Sequence of chain 1.A:
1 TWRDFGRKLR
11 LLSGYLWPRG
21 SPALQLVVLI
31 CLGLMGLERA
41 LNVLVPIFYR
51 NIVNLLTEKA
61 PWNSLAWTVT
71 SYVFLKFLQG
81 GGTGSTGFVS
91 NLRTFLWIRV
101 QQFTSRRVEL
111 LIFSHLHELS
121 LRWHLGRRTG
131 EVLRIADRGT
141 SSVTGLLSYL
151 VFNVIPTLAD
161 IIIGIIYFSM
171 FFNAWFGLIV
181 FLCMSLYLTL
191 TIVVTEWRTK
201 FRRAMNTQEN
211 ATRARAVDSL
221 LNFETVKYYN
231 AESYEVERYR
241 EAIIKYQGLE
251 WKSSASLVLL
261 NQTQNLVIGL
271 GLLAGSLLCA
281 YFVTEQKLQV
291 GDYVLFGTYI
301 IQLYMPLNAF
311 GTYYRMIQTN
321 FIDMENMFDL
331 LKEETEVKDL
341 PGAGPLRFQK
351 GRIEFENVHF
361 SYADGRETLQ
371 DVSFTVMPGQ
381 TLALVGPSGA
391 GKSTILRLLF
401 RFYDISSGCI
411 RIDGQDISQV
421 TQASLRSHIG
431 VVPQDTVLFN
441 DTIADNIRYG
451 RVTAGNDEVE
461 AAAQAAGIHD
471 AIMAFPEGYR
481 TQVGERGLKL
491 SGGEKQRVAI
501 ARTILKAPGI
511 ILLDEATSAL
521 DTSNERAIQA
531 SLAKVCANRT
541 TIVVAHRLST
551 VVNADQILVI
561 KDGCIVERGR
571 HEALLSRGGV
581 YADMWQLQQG

Sequence of chain 1.B:
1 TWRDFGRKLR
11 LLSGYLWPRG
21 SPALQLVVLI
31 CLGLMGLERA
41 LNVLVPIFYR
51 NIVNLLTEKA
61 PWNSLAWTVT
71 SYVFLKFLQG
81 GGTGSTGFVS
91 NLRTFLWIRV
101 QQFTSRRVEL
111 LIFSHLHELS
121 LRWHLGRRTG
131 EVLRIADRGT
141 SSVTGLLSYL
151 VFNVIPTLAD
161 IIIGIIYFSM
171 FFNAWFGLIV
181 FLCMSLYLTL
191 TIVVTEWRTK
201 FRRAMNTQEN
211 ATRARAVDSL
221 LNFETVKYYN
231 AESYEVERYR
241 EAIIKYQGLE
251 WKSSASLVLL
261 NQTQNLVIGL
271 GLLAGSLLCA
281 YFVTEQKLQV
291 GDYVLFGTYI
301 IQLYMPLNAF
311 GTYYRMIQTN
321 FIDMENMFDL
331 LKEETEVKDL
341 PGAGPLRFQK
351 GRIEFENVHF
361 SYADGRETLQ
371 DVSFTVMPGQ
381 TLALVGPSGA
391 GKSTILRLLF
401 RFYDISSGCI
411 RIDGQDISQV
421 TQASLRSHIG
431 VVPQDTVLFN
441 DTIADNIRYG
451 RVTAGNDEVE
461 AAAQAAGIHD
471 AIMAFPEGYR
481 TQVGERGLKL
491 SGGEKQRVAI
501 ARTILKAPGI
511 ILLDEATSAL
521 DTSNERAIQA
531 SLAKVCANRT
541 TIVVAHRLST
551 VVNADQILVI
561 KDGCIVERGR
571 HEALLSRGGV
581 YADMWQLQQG

This small molecule binds to this protein.
Small molecule (SMILES): Nc1ncnc2c1ncn2[C@@H]1O[C@H](CO[P](=O)(O)O[P](=O)(O)O[V](=O)(O)(O)O)[C@@H](O)[C@H]1O

Binding-site contacts:
Ligand atom O2' contacts residue LEU490 of chain 1.A at 2.8 Å (h-bond).
Ligand atom N6 contacts residue LYS489 of chain 1.A at 3.6 Å.
Ligand atom N7 contacts residue LYS489 of chain 1.A at 3.3 Å (salt-bridge).
Ligand atom C6 contacts residue TYR362 of chain 1.B at 3.2 Å (hydrophobic).
Ligand atom C5 contacts residue TYR362 of chain 1.B at 3.2 Å (hydrophobic).
Ligand atom C2' contacts residue LEU490 of chain 1.A at 3.2 Å (hydrophobic).
Ligand atom N3 contacts residue TYR362 of chain 1.B at 3.5 Å.
Ligand atom O1B contacts residue SER393 of chain 1.B at 3.0 Å (h-bond).
Ligand atom O2A contacts residue THR394 of chain 1.B at 2.6 Å (h-bond).
Ligand atom O2B contacts residue SER491 of chain 1.A at 3.1 Å (h-bond).
Ligand atom O3' contacts residue GLY389 of chain 1.B at 3.7 Å.
Ligand atom O2' contacts residue GLU494 of chain 1.A at 3.3 Å (salt-bridge).
Ligand atom O1B contacts residue MG1 of chain 1.H at 2.7 Å.
Ligand atom N6 contacts residue TYR362 of chain 1.B at 3.6 Å.
Ligand atom C2 contacts residue TYR362 of chain 1.B at 3.3 Å (hydrophobic).
Ligand atom O5' contacts residue THR394 of chain 1.B at 3.5 Å (h-bond).
Ligand atom O3G contacts residue SER388 of chain 1.B at 2.9 Å (h-bond).
Ligand atom O2A contacts residue SER393 of chain 1.B at 3.5 Å (h-bond).
Ligand atom O5' contacts residue GLY391 of chain 1.B at 3.3 Å.
Ligand atom O4G contacts residue HIS546 of chain 1.B at 2.5 Å (h-bond).
Ligand atom C5 contacts residue LYS489 of chain 1.A at 3.2 Å.
Ligand atom C1' contacts residue LEU490 of chain 1.A at 3.6 Å (hydrophobic).
Ligand atom O2G contacts residue MG1 of chain 1.H at 1.8 Å.
Ligand atom O4G contacts residue LYS392 of chain 1.B at 3.5 Å.
Ligand atom O2B contacts residue GLY492 of chain 1.A at 3.6 Å.
Ligand atom N1 contacts residue TYR362 of chain 1.B at 3.1 Å.
Ligand atom O2G contacts residue SER393 of chain 1.B at 3.5 Å (h-bond).
Ligand atom O3A contacts residue GLY391 of chain 1.B at 3.3 Å (h-bond).
Ligand atom N7 contacts residue TYR362 of chain 1.B at 3.7 Å.
Ligand atom O1G contacts residue GLY492 of chain 1.A at 3.1 Å.
Ligand atom O1G contacts residue GLY493 of chain 1.A at 3.3 Å (h-bond).
Ligand atom C6 contacts residue LYS489 of chain 1.A at 3.6 Å.
Ligand atom O2G contacts residue GLN434 of chain 1.B at 3.5 Å (h-bond).
Ligand atom C4 contacts residue TYR362 of chain 1.B at 3.6 Å (hydrophobic).
Ligand atom PA contacts residue THR394 of chain 1.B at 3.6 Å.
Ligand atom PA contacts residue GLY391 of chain 1.B at 3.6 Å.
Ligand atom O3G contacts residue GLY389 of chain 1.B at 2.7 Å (h-bond).
Ligand atom N9 contacts residue LEU490 of chain 1.A at 3.4 Å (h-bond).
Ligand atom O2A contacts residue GLY391 of chain 1.B at 3.5 Å.
Ligand atom C8 contacts residue LEU490 of chain 1.A at 3.3 Å (hydrophobic).